This protein binds this small molecule.
Small molecule (SMILES): Cc1cc(CCCCCCCOc2ccc(C3=N[C@@H](C)CO3)cc2)on1

Binding-site contacts:
Ligand atom C4 contacts residue TYR152 of chain 21.A at 3.9 Å (hydrophobic).
Ligand atom N2 contacts residue PHE186 of chain 21.A at 3.7 Å.
Ligand atom C31 contacts residue ALA150 of chain 21.A at 3.5 Å (hydrophobic).
Ligand atom C4C contacts residue ILE104 of chain 21.A at 3.7 Å (hydrophobic).
Ligand atom O1 contacts residue ALA24 of chain 21.C at 3.6 Å.
Ligand atom C4 contacts residue MET224 of chain 21.A at 3.8 Å (hydrophobic).
Ligand atom C6C contacts residue MET221 of chain 21.A at 3.7 Å (hydrophobic).
Ligand atom C3C contacts residue TYR128 of chain 21.A at 3.9 Å (hydrophobic).
Ligand atom C31 contacts residue VAL176 of chain 21.A at 3.3 Å (hydrophobic).
Ligand atom C2B contacts residue MET221 of chain 21.A at 3.6 Å (hydrophobic).
Ligand atom C5 contacts residue TYR152 of chain 21.A at 3.8 Å (hydrophobic).
Ligand atom O1 contacts residue TYR152 of chain 21.A at 3.9 Å.
Ligand atom C1C contacts residue TYR152 of chain 21.A at 4.0 Å (hydrophobic).
Ligand atom O1B contacts residue TYR128 of chain 21.A at 3.9 Å.
Ligand atom C1B contacts residue MET221 of chain 21.A at 4.0 Å (hydrophobic).
Ligand atom O1 contacts residue PHE186 of chain 21.A at 3.5 Å.
Ligand atom C3B contacts residue MET221 of chain 21.A at 4.0 Å (hydrophobic).
Ligand atom N2 contacts residue ALA24 of chain 21.C at 3.4 Å.
Ligand atom C7C contacts residue TYR128 of chain 21.A at 3.6 Å (hydrophobic).
Ligand atom C6B contacts residue TYR197 of chain 21.A at 3.6 Å (hydrophobic).
Ligand atom C3 contacts residue PRO174 of chain 21.A at 3.8 Å (hydrophobic).
Ligand atom C5B contacts residue TYR197 of chain 21.A at 3.7 Å (hydrophobic).
Ligand atom C31 contacts residue SER175 of chain 21.A at 3.6 Å.
Ligand atom O1B contacts residue ILE104 of chain 21.A at 3.8 Å.
Ligand atom O1 contacts residue VAL188 of chain 21.A at 3.8 Å.
Ligand atom C31 contacts residue PRO174 of chain 21.A at 3.4 Å (hydrophobic).
Ligand atom CM1 contacts residue SER107 of chain 21.A at 3.6 Å.
Ligand atom C5C contacts residue ILE104 of chain 21.A at 3.6 Å (hydrophobic).
Ligand atom C3C contacts residue VAL188 of chain 21.A at 3.3 Å (hydrophobic).
Ligand atom C6C contacts residue VAL191 of chain 21.A at 3.2 Å (hydrophobic).
Ligand atom C7C contacts residue TYR197 of chain 21.A at 3.8 Å (hydrophobic).
Ligand atom C5 contacts residue PHE186 of chain 21.A at 3.5 Å (hydrophobic).
Ligand atom C4C contacts residue TYR152 of chain 21.A at 3.8 Å (hydrophobic).
Ligand atom C3 contacts residue PHE186 of chain 21.A at 3.8 Å (hydrophobic).
Ligand atom C5C contacts residue TYR128 of chain 21.A at 3.5 Å (hydrophobic).
Ligand atom O1B contacts residue MET221 of chain 21.A at 3.4 Å.
Ligand atom N2 contacts residue PRO174 of chain 21.A at 3.9 Å.
Ligand atom C5B contacts residue LEU106 of chain 21.A at 3.7 Å (hydrophobic).
Ligand atom C2C contacts residue VAL188 of chain 21.A at 3.2 Å (hydrophobic).
Ligand atom C4 contacts residue PHE186 of chain 21.A at 3.6 Å (hydrophobic).

Sequence of chain 21.C:
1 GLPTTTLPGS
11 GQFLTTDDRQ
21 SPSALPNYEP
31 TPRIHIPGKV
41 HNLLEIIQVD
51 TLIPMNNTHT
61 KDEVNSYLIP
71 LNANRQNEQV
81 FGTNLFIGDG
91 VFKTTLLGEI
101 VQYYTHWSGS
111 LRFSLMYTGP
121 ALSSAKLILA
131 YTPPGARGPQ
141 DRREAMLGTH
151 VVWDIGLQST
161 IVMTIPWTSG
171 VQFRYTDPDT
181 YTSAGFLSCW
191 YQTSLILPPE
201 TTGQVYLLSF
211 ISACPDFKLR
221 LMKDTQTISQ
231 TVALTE

Sequence of chain 21.A:
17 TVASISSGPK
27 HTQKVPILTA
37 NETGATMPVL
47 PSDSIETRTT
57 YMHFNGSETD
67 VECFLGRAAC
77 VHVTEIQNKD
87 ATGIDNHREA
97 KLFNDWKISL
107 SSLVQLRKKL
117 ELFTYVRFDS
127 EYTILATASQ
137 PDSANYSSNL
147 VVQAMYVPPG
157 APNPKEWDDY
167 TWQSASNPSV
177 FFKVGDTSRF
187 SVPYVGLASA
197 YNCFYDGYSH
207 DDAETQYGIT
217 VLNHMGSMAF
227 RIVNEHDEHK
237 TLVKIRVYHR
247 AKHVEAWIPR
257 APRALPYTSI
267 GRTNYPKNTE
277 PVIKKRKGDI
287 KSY